Sequence of chain 1.A:
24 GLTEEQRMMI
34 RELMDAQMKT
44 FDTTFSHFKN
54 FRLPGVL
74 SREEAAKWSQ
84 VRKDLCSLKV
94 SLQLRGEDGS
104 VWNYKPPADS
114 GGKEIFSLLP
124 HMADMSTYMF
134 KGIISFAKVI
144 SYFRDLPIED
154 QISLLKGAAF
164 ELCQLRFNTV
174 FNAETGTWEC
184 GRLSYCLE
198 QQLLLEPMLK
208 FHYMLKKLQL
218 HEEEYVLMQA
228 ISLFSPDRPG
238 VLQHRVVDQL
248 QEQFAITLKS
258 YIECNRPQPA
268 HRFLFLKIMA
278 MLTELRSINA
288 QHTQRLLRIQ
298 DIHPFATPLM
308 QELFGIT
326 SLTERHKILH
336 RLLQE

This small molecule binds to this protein.
Small molecule (SMILES): CCOP(=O)(OCC)C(=Cc1cc(C(C)(C)C)c(O)c(C(C)(C)C)c1)P(=O)(OCC)OCC

Binding-site contacts:
Ligand atom C14 contacts residue MET205 of chain 1.A at 3.9 Å (hydrophobic).
Ligand atom C23 contacts residue MET307 of chain 1.A at 3.6 Å (hydrophobic).
Ligand atom C33 contacts residue LEU293 of chain 1.A at 3.5 Å (hydrophobic).
Ligand atom C18 contacts residue MET125 of chain 1.A at 3.7 Å (hydrophobic).
Ligand atom O20 contacts residue SER129 of chain 1.A at 3.2 Å (h-bond).
Ligand atom C26 contacts residue PHE311 of chain 1.A at 3.4 Å (hydrophobic).
Ligand atom O27 contacts residue PHE163 of chain 1.A at 3.7 Å.
Ligand atom O24 contacts residue PHE163 of chain 1.A at 3.4 Å.
Ligand atom C33 contacts residue HIS289 of chain 1.A at 3.9 Å.
Ligand atom C15 contacts residue HIS289 of chain 1.A at 3.7 Å.
Ligand atom O27 contacts residue HIS289 of chain 1.A at 2.8 Å (h-bond).
Ligand atom O21 contacts residue MET307 of chain 1.A at 3.9 Å.
Ligand atom C22 contacts residue SER129 of chain 1.A at 3.4 Å.
Ligand atom C33 contacts residue ILE296 of chain 1.A at 3.9 Å (hydrophobic).
Ligand atom C7 contacts residue SER129 of chain 1.A at 3.6 Å.
Ligand atom C15 contacts residue MET205 of chain 1.A at 3.6 Å (hydrophobic).
Ligand atom C16 contacts residue LEU206 of chain 1.A at 3.9 Å (hydrophobic).
Ligand atom C4 contacts residue PHE170 of chain 1.A at 4.0 Å (hydrophobic).
Ligand atom C18 contacts residue TYR188 of chain 1.A at 3.4 Å (hydrophobic).
Ligand atom C19 contacts residue TRP181 of chain 1.A at 4.0 Å (hydrophobic).
Ligand atom C17 contacts residue PHE170 of chain 1.A at 3.6 Å (hydrophobic).
Ligand atom C6 contacts residue GLN167 of chain 1.A at 3.5 Å.
Ligand atom O20 contacts residue PHE133 of chain 1.A at 3.5 Å.
Ligand atom C16 contacts residue LEU91 of chain 1.A at 4.0 Å (hydrophobic).
Ligand atom C25 contacts residue PHE311 of chain 1.A at 3.5 Å (hydrophobic).
Ligand atom C26 contacts residue PHE163 of chain 1.A at 3.7 Å (hydrophobic).
Ligand atom C25 contacts residue PHE163 of chain 1.A at 3.9 Å (hydrophobic).
Ligand atom C17 contacts residue MET125 of chain 1.A at 3.6 Å (hydrophobic).
Ligand atom C17 contacts residue MET128 of chain 1.A at 3.7 Å (hydrophobic).
Ligand atom C23 contacts residue PHE302 of chain 1.A at 3.5 Å (hydrophobic).
Ligand atom C19 contacts residue PHE170 of chain 1.A at 3.8 Å (hydrophobic).
Ligand atom C26 contacts residue HIS289 of chain 1.A at 3.9 Å.
Ligand atom C14 contacts residue HIS209 of chain 1.A at 3.9 Å.
Ligand atom C23 contacts residue ALA126 of chain 1.A at 3.8 Å (hydrophobic).
Ligand atom C14 contacts residue TRP181 of chain 1.A at 3.6 Å (hydrophobic).
Ligand atom O11 contacts residue TRP181 of chain 1.A at 3.6 Å.
Ligand atom C23 contacts residue MET125 of chain 1.A at 3.9 Å (hydrophobic).
Ligand atom C5 contacts residue GLN167 of chain 1.A at 3.6 Å.
Ligand atom C7 contacts residue GLN167 of chain 1.A at 3.8 Å.
Ligand atom C14 contacts residue GLN167 of chain 1.A at 3.8 Å.